Binding-site contacts:
Ligand atom C8 contacts residue SER357 of chain 1.G at 3.8 Å.
Ligand atom C1 contacts residue ASN361 of chain 1.G at 1.4 Å.
Ligand atom C8 contacts residue NAG2 of chain 1.HA at 3.7 Å.
Ligand atom C2 contacts residue ASN361 of chain 1.G at 2.7 Å.
Ligand atom C3 contacts residue NAG2 of chain 1.HA at 4.2 Å.
Ligand atom C7 contacts residue ASN361 of chain 1.G at 4.0 Å.
Ligand atom C5 contacts residue ASN361 of chain 1.G at 3.1 Å.
Ligand atom N2 contacts residue ASN361 of chain 1.G at 3.3 Å.
Ligand atom O7 contacts residue NAG2 of chain 1.HA at 3.9 Å.
Ligand atom O6 contacts residue MAN4 of chain 1.HA at 3.8 Å.
Ligand atom O7 contacts residue ASN361 of chain 1.G at 4.3 Å.
Ligand atom C4 contacts residue ASN361 of chain 1.G at 3.9 Å.
Ligand atom O5 contacts residue ASN361 of chain 1.G at 1.7 Å (h-bond).
Ligand atom C6 contacts residue ASN361 of chain 1.G at 3.9 Å.
Ligand atom C7 contacts residue SER357 of chain 1.G at 4.2 Å.
Ligand atom N2 contacts residue SER357 of chain 1.G at 4.5 Å.
Ligand atom O3 contacts residue NAG2 of chain 1.HA at 3.3 Å.
Ligand atom N2 contacts residue NAG2 of chain 1.HA at 4.1 Å.
Ligand atom C3 contacts residue ASN361 of chain 1.G at 3.8 Å.
Ligand atom C8 contacts residue NAG1 of chain 1.HA at 3.7 Å.
Ligand atom C7 contacts residue NAG2 of chain 1.HA at 3.7 Å.
Ligand atom O6 contacts residue ASN361 of chain 1.G at 3.6 Å.

The small molecule below binds the protein below.
Small molecule (SMILES): CC(=O)N[C@H]1[C@H](O[C@H]2[C@H](O)[C@@H](NC(C)=O)CO[C@@H]2CO)O[C@H](CO)[C@@H](O)[C@@H]1O

Sequence of chain 1.G:
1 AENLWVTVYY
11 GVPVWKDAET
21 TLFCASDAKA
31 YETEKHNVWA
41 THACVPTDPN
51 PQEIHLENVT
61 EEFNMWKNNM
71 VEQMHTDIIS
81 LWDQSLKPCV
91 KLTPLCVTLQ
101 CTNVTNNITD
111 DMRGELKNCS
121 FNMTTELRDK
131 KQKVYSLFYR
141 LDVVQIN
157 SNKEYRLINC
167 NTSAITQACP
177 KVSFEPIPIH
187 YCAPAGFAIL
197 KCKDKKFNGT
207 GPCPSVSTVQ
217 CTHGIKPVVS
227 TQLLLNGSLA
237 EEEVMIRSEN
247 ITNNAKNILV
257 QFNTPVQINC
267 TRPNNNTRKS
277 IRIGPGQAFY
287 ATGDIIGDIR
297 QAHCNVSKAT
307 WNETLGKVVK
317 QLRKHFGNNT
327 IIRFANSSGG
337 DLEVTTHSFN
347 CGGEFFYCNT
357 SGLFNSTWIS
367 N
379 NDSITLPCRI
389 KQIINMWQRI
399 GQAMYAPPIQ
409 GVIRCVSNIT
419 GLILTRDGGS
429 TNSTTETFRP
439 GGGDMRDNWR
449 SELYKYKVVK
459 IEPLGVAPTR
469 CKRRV